Binding-site contacts:
Ligand atom OE1 contacts residue THR150 of chain 1.A at 2.6 Å (h-bond).
Ligand atom C contacts residue TYR68 of chain 1.A at 3.7 Å (hydrophobic).
Ligand atom CA contacts residue THR98 of chain 1.A at 3.3 Å.
Ligand atom CA contacts residue GLU200 of chain 1.A at 3.3 Å.
Ligand atom O contacts residue LEU97 of chain 1.A at 3.8 Å.
Ligand atom CD contacts residue GLU200 of chain 1.A at 4.0 Å.
Ligand atom CA contacts residue ASP96 of chain 1.A at 3.8 Å.
Ligand atom CG contacts residue TYR68 of chain 1.A at 4.2 Å (hydrophobic).
Ligand atom CG contacts residue GLU200 of chain 1.A at 3.6 Å.
Ligand atom C contacts residue ARG103 of chain 1.A at 3.3 Å.
Ligand atom OE1 contacts residue GLU200 of chain 1.A at 3.8 Å.
Ligand atom N contacts residue ASP96 of chain 1.A at 2.6 Å (salt-bridge).
Ligand atom N contacts residue TYR68 of chain 1.A at 4.0 Å.
Ligand atom CB contacts residue TYR68 of chain 1.A at 3.6 Å (hydrophobic).
Ligand atom OXT contacts residue TYR68 of chain 1.A at 4.0 Å.
Ligand atom O contacts residue TYR68 of chain 1.A at 3.6 Å.
Ligand atom O contacts residue ASP96 of chain 1.A at 3.4 Å (salt-bridge).
Ligand atom O contacts residue ALA149 of chain 1.A at 4.0 Å.
Ligand atom C contacts residue ASP96 of chain 1.A at 4.0 Å.
Ligand atom OXT contacts residue ARG103 of chain 1.A at 2.7 Å (salt-bridge).
Ligand atom C contacts residue ALA149 of chain 1.A at 3.5 Å (hydrophobic).
Ligand atom CA contacts residue TYR68 of chain 1.A at 4.1 Å (hydrophobic).
Ligand atom OXT contacts residue ALA149 of chain 1.A at 2.9 Å (h-bond).
Ligand atom N contacts residue THR98 of chain 1.A at 2.7 Å (h-bond).
Ligand atom OE2 contacts residue THR150 of chain 1.A at 3.1 Å (h-bond).
Ligand atom N contacts residue TYR226 of chain 1.A at 3.9 Å.
Ligand atom CG contacts residue ILE145 of chain 1.A at 3.7 Å (hydrophobic).
Ligand atom OE1 contacts residue MET199 of chain 1.A at 4.0 Å.
Ligand atom CD contacts residue ILE145 of chain 1.A at 3.8 Å (hydrophobic).
Ligand atom N contacts residue GLU200 of chain 1.A at 2.9 Å (salt-bridge).
Ligand atom OE2 contacts residue GLY148 of chain 1.A at 3.7 Å.
Ligand atom O contacts residue ARG103 of chain 1.A at 2.6 Å (salt-bridge).
Ligand atom C contacts residue THR98 of chain 1.A at 3.7 Å.
Ligand atom OE1 contacts residue ILE145 of chain 1.A at 4.1 Å.
Ligand atom O contacts residue THR98 of chain 1.A at 2.9 Å (h-bond).
Ligand atom CB contacts residue GLU200 of chain 1.A at 4.2 Å.
Ligand atom CD contacts residue THR150 of chain 1.A at 3.2 Å.
Ligand atom OE2 contacts residue ALA149 of chain 1.A at 3.2 Å (h-bond).
Ligand atom OXT contacts residue GLY148 of chain 1.A at 3.6 Å.
Ligand atom CA contacts residue ALA149 of chain 1.A at 3.7 Å (hydrophobic).

Sequence of chain 1.A:
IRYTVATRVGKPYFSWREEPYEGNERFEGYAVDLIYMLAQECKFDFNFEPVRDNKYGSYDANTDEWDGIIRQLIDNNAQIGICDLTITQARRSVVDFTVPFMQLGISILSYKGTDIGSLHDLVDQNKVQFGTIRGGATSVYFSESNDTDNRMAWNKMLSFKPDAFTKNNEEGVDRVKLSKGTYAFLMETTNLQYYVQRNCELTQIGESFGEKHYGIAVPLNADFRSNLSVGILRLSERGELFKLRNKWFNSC

The small molecule below binds the protein below.
Small molecule (SMILES): N[C@@H](CCC(=O)O)C(=O)O